Sequence of chain 2.A:
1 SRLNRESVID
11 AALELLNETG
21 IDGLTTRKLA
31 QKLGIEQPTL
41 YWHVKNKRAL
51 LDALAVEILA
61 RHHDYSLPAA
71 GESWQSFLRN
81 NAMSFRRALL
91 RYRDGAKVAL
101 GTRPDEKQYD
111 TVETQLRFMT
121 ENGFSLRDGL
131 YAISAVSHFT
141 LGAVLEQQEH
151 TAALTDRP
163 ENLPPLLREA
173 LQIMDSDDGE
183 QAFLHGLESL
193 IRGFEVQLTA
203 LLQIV

Binding-site contacts:
Ligand atom O21 contacts residue GLN115 of chain 2.A at 3.2 Å (h-bond).
Ligand atom O21 contacts residue THR111 of chain 2.A at 3.7 Å.
Ligand atom C1A contacts residue PRO104 of chain 2.A at 3.8 Å (hydrophobic).
Ligand atom C42 contacts residue SER137 of chain 2.A at 3.6 Å.
Ligand atom C3 contacts residue HIS63 of chain 2.A at 3.8 Å.
Ligand atom O21 contacts residue SER66 of chain 2.A at 3.0 Å (h-bond).
Ligand atom C5 contacts residue ILE133 of chain 2.A at 3.8 Å (hydrophobic).
Ligand atom O21 contacts residue HIS63 of chain 2.A at 3.1 Å (h-bond).
Ligand atom C5 contacts residue GLN115 of chain 2.A at 3.1 Å.
Ligand atom C8 contacts residue MET176 of chain 1.A at 3.5 Å (hydrophobic).
Ligand atom C62 contacts residue ILE133 of chain 2.A at 3.8 Å (hydrophobic).
Ligand atom O3 contacts residue ASN81 of chain 2.A at 3.0 Å (h-bond).
Ligand atom O1 contacts residue VAL112 of chain 2.A at 3.7 Å.
Ligand atom O12 contacts residue MG1 of chain 2.C at 2.3 Å.
Ligand atom C21 contacts residue GLN115 of chain 2.A at 3.7 Å.
Ligand atom O10 contacts residue ARG103 of chain 2.A at 3.3 Å.
Ligand atom O3 contacts residue HIS63 of chain 2.A at 2.6 Å (h-bond).
Ligand atom C41 contacts residue SER137 of chain 2.A at 3.9 Å.
Ligand atom O1C contacts residue PHE85 of chain 2.A at 3.4 Å.
Ligand atom C9 contacts residue LEU173 of chain 1.A at 3.6 Å (hydrophobic).
Ligand atom C43 contacts residue SER137 of chain 2.A at 3.5 Å.
Ligand atom C9 contacts residue MET176 of chain 1.A at 3.1 Å (hydrophobic).
Ligand atom C4 contacts residue GLN115 of chain 2.A at 3.3 Å.
Ligand atom O10 contacts residue PRO104 of chain 2.A at 3.4 Å.
Ligand atom C3 contacts residue GLN115 of chain 2.A at 3.4 Å.
Ligand atom C42 contacts residue PHE85 of chain 2.A at 3.5 Å (hydrophobic).
Ligand atom C8 contacts residue LEU169 of chain 1.A at 3.9 Å (hydrophobic).
Ligand atom C11 contacts residue MG1 of chain 2.C at 3.5 Å.
Ligand atom O11 contacts residue THR102 of chain 2.A at 3.9 Å.
Ligand atom O11 contacts residue MG1 of chain 2.C at 2.4 Å.
Ligand atom O3 contacts residue GLN115 of chain 2.A at 3.4 Å (h-bond).
Ligand atom O10 contacts residue THR102 of chain 2.A at 3.6 Å (h-bond).
Ligand atom C10 contacts residue PRO104 of chain 2.A at 3.4 Å (hydrophobic).
Ligand atom C2 contacts residue GLN115 of chain 2.A at 3.8 Å.
Ligand atom C4 contacts residue ASN81 of chain 2.A at 3.5 Å.
Ligand atom C43 contacts residue ASN81 of chain 2.A at 2.8 Å.
Ligand atom C21 contacts residue HIS63 of chain 2.A at 3.8 Å.
Ligand atom C12 contacts residue MG1 of chain 2.C at 3.4 Å.
Ligand atom N4 contacts residue ASN81 of chain 2.A at 2.5 Å (h-bond).
Ligand atom C42 contacts residue ASN81 of chain 2.A at 3.3 Å.

Sequence of chain 1.A:
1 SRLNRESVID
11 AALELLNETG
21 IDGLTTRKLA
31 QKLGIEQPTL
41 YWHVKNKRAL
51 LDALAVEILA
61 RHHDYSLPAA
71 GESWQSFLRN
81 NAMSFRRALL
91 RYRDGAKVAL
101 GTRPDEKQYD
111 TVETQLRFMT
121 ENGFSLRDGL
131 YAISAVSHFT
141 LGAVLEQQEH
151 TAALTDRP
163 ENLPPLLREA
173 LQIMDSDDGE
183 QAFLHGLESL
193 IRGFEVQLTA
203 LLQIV

A small-molecule ligand and the protein it binds are described below.
Small molecule (SMILES): Cc1c2c(c(O)c3c(O)cccc13)C(=O)[C@]1(O)C(=O)C(C(N)=O)=C(O)[C@@H](N(C)C)[C@@H]1C2